Sequence of chain 1.C:
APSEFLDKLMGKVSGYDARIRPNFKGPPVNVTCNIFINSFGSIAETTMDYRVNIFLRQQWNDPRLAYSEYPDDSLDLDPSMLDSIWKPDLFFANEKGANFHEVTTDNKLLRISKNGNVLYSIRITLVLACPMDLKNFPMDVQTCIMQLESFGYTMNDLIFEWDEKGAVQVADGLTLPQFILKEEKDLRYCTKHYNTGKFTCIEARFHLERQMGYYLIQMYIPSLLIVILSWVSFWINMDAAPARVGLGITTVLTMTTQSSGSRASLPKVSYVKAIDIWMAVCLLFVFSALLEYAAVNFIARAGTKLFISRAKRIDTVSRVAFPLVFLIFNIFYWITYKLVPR

Binding-site contacts:
Ligand atom C8 contacts residue ASN30 of chain 1.C at 4.0 Å.
Ligand atom N2 contacts residue ASN30 of chain 1.C at 2.8 Å (h-bond).
Ligand atom C1 contacts residue ASN30 of chain 1.C at 3.1 Å.
Ligand atom C8 contacts residue ASN23 of chain 1.C at 4.5 Å.
Ligand atom C7 contacts residue PRO27 of chain 1.C at 4.1 Å (hydrophobic).
Ligand atom C7 contacts residue PRO28 of chain 1.C at 3.8 Å (hydrophobic).
Ligand atom O3 contacts residue ASN30 of chain 1.C at 4.5 Å.
Ligand atom C7 contacts residue ASN30 of chain 1.C at 3.8 Å.
Ligand atom C8 contacts residue PRO27 of chain 1.C at 4.3 Å (hydrophobic).
Ligand atom C8 contacts residue PRO28 of chain 1.C at 3.6 Å (hydrophobic).
Ligand atom C3 contacts residue PRO27 of chain 1.C at 4.4 Å (hydrophobic).
Ligand atom N2 contacts residue PRO28 of chain 1.C at 3.9 Å.
Ligand atom O5 contacts residue ASN30 of chain 1.C at 4.2 Å.
Ligand atom C3 contacts residue ASN30 of chain 1.C at 3.5 Å.
Ligand atom C5 contacts residue ASN30 of chain 1.C at 4.3 Å.
Ligand atom O7 contacts residue PRO27 of chain 1.C at 3.4 Å.
Ligand atom C8 contacts residue VAL29 of chain 1.C at 4.4 Å (hydrophobic).
Ligand atom C2 contacts residue ASN30 of chain 1.C at 3.3 Å.
Ligand atom O3 contacts residue PRO27 of chain 1.C at 3.2 Å.

This protein binds this small molecule.
Small molecule (SMILES): CC(=O)N[C@H]1[C@H](O[C@H]2[C@H](O)[C@@H](NC(C)=O)CO[C@@H]2CO)O[C@H](CO)[C@@H](O)[C@@H]1O